Sequence of chain 1.TA:
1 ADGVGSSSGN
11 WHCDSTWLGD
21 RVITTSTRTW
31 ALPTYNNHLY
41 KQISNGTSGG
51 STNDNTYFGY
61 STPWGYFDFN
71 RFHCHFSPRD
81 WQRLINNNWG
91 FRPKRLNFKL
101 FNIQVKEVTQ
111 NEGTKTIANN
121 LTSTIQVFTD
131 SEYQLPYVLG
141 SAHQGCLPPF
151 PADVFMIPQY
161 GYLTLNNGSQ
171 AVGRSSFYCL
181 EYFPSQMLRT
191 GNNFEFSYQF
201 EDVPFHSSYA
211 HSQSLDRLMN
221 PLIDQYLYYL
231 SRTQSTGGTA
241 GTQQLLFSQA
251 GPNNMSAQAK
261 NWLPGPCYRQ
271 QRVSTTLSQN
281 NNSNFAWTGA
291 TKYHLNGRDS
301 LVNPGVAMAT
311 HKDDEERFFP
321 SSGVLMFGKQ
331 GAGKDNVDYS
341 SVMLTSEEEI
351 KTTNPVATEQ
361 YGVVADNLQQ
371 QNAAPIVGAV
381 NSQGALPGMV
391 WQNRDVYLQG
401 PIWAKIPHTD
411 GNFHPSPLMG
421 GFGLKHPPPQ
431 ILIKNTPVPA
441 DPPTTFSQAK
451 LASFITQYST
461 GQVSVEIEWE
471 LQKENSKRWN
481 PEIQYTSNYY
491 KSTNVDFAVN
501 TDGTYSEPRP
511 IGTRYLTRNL

Binding-site contacts:
Ligand atom C3 contacts residue TRP287 of chain 1.UA at 4.3 Å (hydrophobic).
Ligand atom O3 contacts residue ASN254 of chain 1.TA at 3.8 Å.
Ligand atom O2 contacts residue ASN254 of chain 1.TA at 4.0 Å.
Ligand atom C2 contacts residue TRP287 of chain 1.UA at 3.8 Å (hydrophobic).
Ligand atom O1 contacts residue TRP287 of chain 1.UA at 3.0 Å (h-bond).
Ligand atom C3 contacts residue ASN254 of chain 1.TA at 4.1 Å.
Ligand atom O2 contacts residue SER256 of chain 1.TA at 4.0 Å.
Ligand atom C1 contacts residue TRP287 of chain 1.UA at 3.8 Å (hydrophobic).
Ligand atom O5 contacts residue TRP287 of chain 1.UA at 3.3 Å.
Ligand atom O4 contacts residue TRP287 of chain 1.UA at 2.1 Å.
Ligand atom O2 contacts residue ASN55 of chain 1.UA at 3.5 Å (h-bond).
Ligand atom O2 contacts residue THR52 of chain 1.UA at 4.4 Å.
Ligand atom C4 contacts residue TRP287 of chain 1.UA at 3.4 Å (hydrophobic).
Ligand atom O3 contacts residue ALA257 of chain 1.TA at 4.5 Å.
Ligand atom C5 contacts residue TRP287 of chain 1.UA at 3.9 Å (hydrophobic).
Ligand atom O3 contacts residue TRP287 of chain 1.UA at 3.8 Å.
Ligand atom C6 contacts residue TRP287 of chain 1.UA at 3.8 Å (hydrophobic).

Sequence of chain 1.UA:
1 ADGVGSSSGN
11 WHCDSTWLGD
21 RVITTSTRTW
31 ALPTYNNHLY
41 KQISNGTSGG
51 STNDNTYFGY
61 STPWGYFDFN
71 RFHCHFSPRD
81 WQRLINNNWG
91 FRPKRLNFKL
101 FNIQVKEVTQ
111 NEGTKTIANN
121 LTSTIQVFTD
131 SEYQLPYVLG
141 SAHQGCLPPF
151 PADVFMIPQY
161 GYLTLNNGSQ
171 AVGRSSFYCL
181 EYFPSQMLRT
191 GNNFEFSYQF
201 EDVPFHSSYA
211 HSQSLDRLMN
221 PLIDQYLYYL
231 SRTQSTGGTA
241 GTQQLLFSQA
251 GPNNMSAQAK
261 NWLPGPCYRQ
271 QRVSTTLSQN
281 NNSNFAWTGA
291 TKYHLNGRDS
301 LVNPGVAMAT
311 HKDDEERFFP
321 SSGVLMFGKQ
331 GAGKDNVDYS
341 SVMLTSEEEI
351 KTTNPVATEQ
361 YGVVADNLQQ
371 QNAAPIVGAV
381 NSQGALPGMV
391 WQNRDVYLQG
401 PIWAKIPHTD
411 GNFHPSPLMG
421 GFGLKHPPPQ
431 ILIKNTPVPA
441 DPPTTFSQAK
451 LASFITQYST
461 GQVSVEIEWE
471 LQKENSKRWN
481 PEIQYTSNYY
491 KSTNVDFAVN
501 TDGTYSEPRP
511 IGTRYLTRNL

A small-molecule ligand and the protein it binds are described below.
Small molecule (SMILES): OC[C@H]1O[C@@H](O)[C@H](O)[C@@H](O)[C@H]1O